This small molecule binds to this protein.
Small molecule (SMILES): Cc1cc(CCCOc2c(C)cc(-c3noc(C(F)(F)F)n3)cc2C)on1

Sequence of chain 45.A:
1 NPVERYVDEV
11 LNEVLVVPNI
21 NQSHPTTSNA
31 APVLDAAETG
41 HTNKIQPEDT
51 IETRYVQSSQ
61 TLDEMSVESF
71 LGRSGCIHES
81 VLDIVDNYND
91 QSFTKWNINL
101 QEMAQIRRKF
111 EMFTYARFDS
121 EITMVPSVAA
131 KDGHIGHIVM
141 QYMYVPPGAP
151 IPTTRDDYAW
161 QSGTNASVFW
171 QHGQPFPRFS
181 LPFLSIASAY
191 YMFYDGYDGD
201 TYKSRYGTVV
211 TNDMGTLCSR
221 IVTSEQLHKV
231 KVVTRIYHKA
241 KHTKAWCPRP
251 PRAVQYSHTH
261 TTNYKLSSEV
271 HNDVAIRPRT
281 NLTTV

Binding-site contacts:
Ligand atom O1B contacts residue ILE98 of chain 45.A at 3.3 Å.
Ligand atom CM4 contacts residue TYR144 of chain 45.A at 3.9 Å (hydrophobic).
Ligand atom CM2 contacts residue ILE122 of chain 45.A at 3.8 Å (hydrophobic).
Ligand atom N1A contacts residue MET124 of chain 45.A at 3.5 Å.
Ligand atom F1 contacts residue ALA166 of chain 45.A at 3.6 Å.
Ligand atom CM3 contacts residue ASN212 of chain 45.A at 3.5 Å.
Ligand atom C4 contacts residue LEU100 of chain 45.A at 3.7 Å (hydrophobic).
Ligand atom F2 contacts residue ALA166 of chain 45.A at 3.5 Å.
Ligand atom C4B contacts residue ILE98 of chain 45.A at 3.8 Å (hydrophobic).
Ligand atom F1 contacts residue PHE179 of chain 45.A at 3.8 Å.
Ligand atom C3A contacts residue LEU217 of chain 45.A at 3.6 Å (hydrophobic).
Ligand atom C6B contacts residue ILE98 of chain 45.A at 3.7 Å (hydrophobic).
Ligand atom O1A contacts residue LEU217 of chain 45.A at 3.0 Å.
Ligand atom O1 contacts residue MET214 of chain 45.A at 3.5 Å (h-bond).
Ligand atom C5B contacts residue LEU181 of chain 45.A at 3.5 Å (hydrophobic).
Ligand atom O1A contacts residue PHE179 of chain 45.A at 3.3 Å.
Ligand atom C3A contacts residue PHE179 of chain 45.A at 3.1 Å (hydrophobic).
Ligand atom N1A contacts residue LEU217 of chain 45.A at 3.3 Å.
Ligand atom CM4 contacts residue PHE179 of chain 45.A at 3.5 Å (hydrophobic).
Ligand atom F3 contacts residue PHE179 of chain 45.A at 3.0 Å.
Ligand atom C4 contacts residue TYR190 of chain 45.A at 3.6 Å (hydrophobic).
Ligand atom C5B contacts residue ILE98 of chain 45.A at 3.5 Å (hydrophobic).
Ligand atom N1A contacts residue PHE179 of chain 45.A at 3.6 Å.
Ligand atom C2B contacts residue ILE98 of chain 45.A at 3.7 Å (hydrophobic).
Ligand atom O1A contacts residue MET124 of chain 45.A at 3.2 Å.
Ligand atom F3 contacts residue VAL168 of chain 45.A at 3.0 Å.
Ligand atom F1 contacts residue TYR144 of chain 45.A at 3.3 Å.
Ligand atom F3 contacts residue TYR142 of chain 45.A at 3.8 Å.
Ligand atom CM6 contacts residue LEU181 of chain 45.A at 3.5 Å (hydrophobic).
Ligand atom N3A contacts residue TYR144 of chain 45.A at 3.5 Å.
Ligand atom C1B contacts residue ILE98 of chain 45.A at 3.4 Å (hydrophobic).
Ligand atom C2A contacts residue PHE179 of chain 45.A at 3.6 Å (hydrophobic).
Ligand atom F2 contacts residue TYR142 of chain 45.A at 2.8 Å.
Ligand atom N2 contacts residue MET214 of chain 45.A at 3.8 Å.
Ligand atom F2 contacts residue TYR144 of chain 45.A at 3.0 Å.
Ligand atom C6B contacts residue LEU181 of chain 45.A at 3.3 Å (hydrophobic).
Ligand atom N3A contacts residue PHE179 of chain 45.A at 3.4 Å.
Ligand atom F2 contacts residue MET143 of chain 45.A at 3.3 Å.
Ligand atom CM2 contacts residue ILE77 of chain 45.A at 3.1 Å (hydrophobic).
Ligand atom CM6 contacts residue LEU184 of chain 45.A at 3.4 Å (hydrophobic).